Sequence of chain 1.B:
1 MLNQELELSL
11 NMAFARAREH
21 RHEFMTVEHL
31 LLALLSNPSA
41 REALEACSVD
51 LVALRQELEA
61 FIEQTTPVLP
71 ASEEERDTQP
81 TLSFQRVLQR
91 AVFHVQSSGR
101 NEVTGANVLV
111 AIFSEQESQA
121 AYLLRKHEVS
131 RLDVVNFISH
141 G

This protein binds this small molecule.
Small molecule (SMILES): OCC12CO->[Y]34(<-OCCN->31CCO->4)<-OC2

Binding-site contacts:
Ligand atom C8 contacts residue GLU102 of chain 1.B at 3.7 Å.
Ligand atom O2 contacts residue GLN4 of chain 1.B at 4.0 Å.
Ligand atom O1 contacts residue GLU102 of chain 1.B at 4.3 Å.
Ligand atom O5 contacts residue GLU102 of chain 1.B at 2.7 Å (salt-bridge).
Ligand atom C2 contacts residue GLU5 of chain 1.B at 3.5 Å.
Ligand atom O1 contacts residue ASN3 of chain 1.B at 2.8 Å (h-bond).
Ligand atom Y1 contacts residue ASN3 of chain 1.B at 2.4 Å.
Ligand atom Y1 contacts residue GLU102 of chain 1.B at 2.3 Å.
Ligand atom C3 contacts residue GLN4 of chain 1.B at 4.3 Å.
Ligand atom O4 contacts residue GLU102 of chain 1.B at 2.8 Å (salt-bridge).
Ligand atom C6 contacts residue GLU102 of chain 1.B at 4.1 Å.
Ligand atom O1 contacts residue GLN4 of chain 1.B at 3.3 Å.
Ligand atom O5 contacts residue ASN3 of chain 1.B at 2.9 Å (h-bond).
Ligand atom C8 contacts residue ASN3 of chain 1.B at 4.2 Å.
Ligand atom O1 contacts residue GLU5 of chain 1.B at 3.0 Å (salt-bridge).
Ligand atom O2 contacts residue ASN3 of chain 1.B at 4.3 Å.
Ligand atom O5 contacts residue GLU5 of chain 1.B at 4.2 Å.
Ligand atom C2 contacts residue ASN3 of chain 1.B at 4.2 Å.
Ligand atom C2 contacts residue GLN4 of chain 1.B at 3.9 Å.
Ligand atom N1 contacts residue GLU102 of chain 1.B at 4.5 Å.